Sequence of chain 1.A:
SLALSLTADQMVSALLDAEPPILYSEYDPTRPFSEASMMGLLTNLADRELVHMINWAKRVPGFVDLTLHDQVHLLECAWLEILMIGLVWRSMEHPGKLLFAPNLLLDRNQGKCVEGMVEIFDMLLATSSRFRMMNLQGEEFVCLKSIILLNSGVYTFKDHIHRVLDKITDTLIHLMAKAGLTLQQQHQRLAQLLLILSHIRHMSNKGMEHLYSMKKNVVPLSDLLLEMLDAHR

This protein binds this small molecule.
Small molecule (SMILES): NS(=O)(=O)c1ccc2c(c1)[C@H]1CCC[C@H]1[C@@H](c1ccc(O)cc1Cl)N2

Binding-site contacts:
Ligand atom C13 contacts residue WVE1 of chain 1.H at 0.5 Å.
Ligand atom O2 contacts residue LYQ1 of chain 1.F at 0.3 Å (h-bond).
Ligand atom C6 contacts residue LYQ1 of chain 1.F at 0.4 Å.
Ligand atom C14 contacts residue LYQ1 of chain 1.F at 0.4 Å.
Ligand atom C17 contacts residue LYQ1 of chain 1.F at 0.4 Å.
Ligand atom C8 contacts residue LYQ1 of chain 1.F at 0.5 Å.
Ligand atom C contacts residue WVE1 of chain 1.H at 0.6 Å.
Ligand atom C12 contacts residue WVE1 of chain 1.G at 0.5 Å.
Ligand atom C15 contacts residue LYQ1 of chain 1.F at 0.4 Å.
Ligand atom C13 contacts residue WVE1 of chain 1.G at 0.4 Å.
Ligand atom C9 contacts residue WVE1 of chain 1.H at 0.6 Å.
Ligand atom O1 contacts residue LYQ1 of chain 1.F at 0.3 Å (h-bond).
Ligand atom C14 contacts residue WVE1 of chain 1.G at 0.5 Å.
Ligand atom N1 contacts residue WVE1 of chain 1.G at 0.3 Å (h-bond).
Ligand atom C11 contacts residue LYQ1 of chain 1.F at 0.5 Å.
Ligand atom C10 contacts residue LYQ1 of chain 1.F at 0.3 Å.
Ligand atom N1 contacts residue LYQ1 of chain 1.F at 0.3 Å (h-bond).
Ligand atom C2 contacts residue LYQ1 of chain 1.F at 0.5 Å.
Ligand atom C13 contacts residue LYQ1 of chain 1.F at 0.4 Å.
Ligand atom N contacts residue WVE1 of chain 1.H at 0.6 Å (h-bond).
Ligand atom C1 contacts residue LYQ1 of chain 1.F at 0.4 Å.
Ligand atom C3 contacts residue WVE1 of chain 1.G at 0.5 Å.
Ligand atom C11 contacts residue WVE1 of chain 1.H at 0.6 Å.
Ligand atom S contacts residue LYQ1 of chain 1.F at 0.3 Å (h-bond).
Ligand atom C contacts residue LYQ1 of chain 1.F at 0.2 Å.
Ligand atom C contacts residue WVE1 of chain 1.G at 0.4 Å.
Ligand atom C1 contacts residue WVE1 of chain 1.H at 0.2 Å.
Ligand atom C4 contacts residue LYQ1 of chain 1.F at 0.5 Å.
Ligand atom C4 contacts residue WVE1 of chain 1.G at 0.5 Å.
Ligand atom C16 contacts residue LYQ1 of chain 1.F at 0.4 Å.
Ligand atom C12 contacts residue LYQ1 of chain 1.F at 0.4 Å.
Ligand atom N contacts residue LYQ1 of chain 1.F at 0.4 Å (h-bond).
Ligand atom O1 contacts residue WVE1 of chain 1.G at 0.6 Å (h-bond).
Ligand atom C3 contacts residue LYQ1 of chain 1.F at 0.6 Å.
Ligand atom C9 contacts residue LYQ1 of chain 1.F at 0.6 Å.
Ligand atom O1 contacts residue WVE1 of chain 1.H at 0.2 Å (h-bond).
Ligand atom C5 contacts residue LYQ1 of chain 1.F at 0.3 Å.
Ligand atom C4 contacts residue WVE1 of chain 1.H at 0.6 Å.
Ligand atom C7 contacts residue LYQ1 of chain 1.F at 0.4 Å.
Ligand atom C17 contacts residue WVE1 of chain 1.G at 0.5 Å.